Binding-site contacts:
Ligand atom C5 contacts residue ASN143 of chain 2.A at 3.2 Å.
Ligand atom C4 contacts residue ASN153 of chain 2.A at 4.5 Å.
Ligand atom C4 contacts residue ASN143 of chain 2.A at 3.6 Å.
Ligand atom O4 contacts residue ARG142 of chain 2.A at 4.2 Å.
Ligand atom C2 contacts residue ASN143 of chain 2.A at 2.6 Å.
Ligand atom O6 contacts residue ARG142 of chain 2.A at 4.1 Å.
Ligand atom N2 contacts residue ASN143 of chain 2.A at 3.6 Å.
Ligand atom C3 contacts residue ASN143 of chain 2.A at 3.7 Å.
Ligand atom C1 contacts residue ASN143 of chain 2.A at 1.5 Å.
Ligand atom O5 contacts residue ASN143 of chain 2.A at 2.4 Å (h-bond).
Ligand atom C6 contacts residue ASN143 of chain 2.A at 3.3 Å.
Ligand atom O7 contacts residue ASN143 of chain 2.A at 2.9 Å (h-bond).
Ligand atom C3 contacts residue ASN153 of chain 2.A at 4.3 Å.
Ligand atom O7 contacts residue ASN153 of chain 2.A at 4.1 Å.
Ligand atom C7 contacts residue ASN143 of chain 2.A at 3.8 Å.
Ligand atom C6 contacts residue ARG142 of chain 2.A at 3.8 Å.
Ligand atom O3 contacts residue ASN153 of chain 2.A at 3.3 Å (h-bond).
Ligand atom O6 contacts residue ASN143 of chain 2.A at 3.2 Å (h-bond).

The protein below binds the small molecule below.
Small molecule (SMILES): CC(=O)N[C@@H]1[C@@H](O)[C@H](O)[C@@H](CO)O[C@H]1O

Sequence of chain 2.A:
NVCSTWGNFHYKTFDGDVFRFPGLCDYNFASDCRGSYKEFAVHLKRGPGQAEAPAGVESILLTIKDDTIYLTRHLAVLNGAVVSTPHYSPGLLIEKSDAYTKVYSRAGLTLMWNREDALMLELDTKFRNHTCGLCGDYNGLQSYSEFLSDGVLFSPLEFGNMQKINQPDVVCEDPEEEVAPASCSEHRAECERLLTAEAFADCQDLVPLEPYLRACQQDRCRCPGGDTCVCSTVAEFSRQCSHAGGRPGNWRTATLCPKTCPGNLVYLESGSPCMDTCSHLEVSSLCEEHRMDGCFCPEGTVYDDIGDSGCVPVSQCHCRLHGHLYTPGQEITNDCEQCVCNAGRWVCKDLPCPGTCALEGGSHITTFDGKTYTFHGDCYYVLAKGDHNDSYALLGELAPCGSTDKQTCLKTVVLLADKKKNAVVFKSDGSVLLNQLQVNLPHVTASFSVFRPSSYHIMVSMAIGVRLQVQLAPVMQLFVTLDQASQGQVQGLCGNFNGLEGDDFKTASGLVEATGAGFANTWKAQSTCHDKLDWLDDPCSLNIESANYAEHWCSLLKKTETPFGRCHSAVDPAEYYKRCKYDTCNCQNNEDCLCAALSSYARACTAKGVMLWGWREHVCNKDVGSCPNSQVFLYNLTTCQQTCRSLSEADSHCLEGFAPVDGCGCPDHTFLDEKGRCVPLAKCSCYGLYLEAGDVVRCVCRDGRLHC